Sequence of chain 1.A:
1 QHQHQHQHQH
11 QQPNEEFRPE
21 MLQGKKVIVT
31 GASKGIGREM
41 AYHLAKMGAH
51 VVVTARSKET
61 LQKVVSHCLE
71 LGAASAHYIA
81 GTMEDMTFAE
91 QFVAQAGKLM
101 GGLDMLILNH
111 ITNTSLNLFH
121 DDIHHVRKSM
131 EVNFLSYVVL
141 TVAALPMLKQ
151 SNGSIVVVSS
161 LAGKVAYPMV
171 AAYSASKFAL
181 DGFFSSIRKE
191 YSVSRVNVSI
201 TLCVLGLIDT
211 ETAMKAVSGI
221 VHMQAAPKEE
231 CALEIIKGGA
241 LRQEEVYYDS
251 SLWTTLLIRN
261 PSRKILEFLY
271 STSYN

Binding-site contacts:
Ligand atom O2 contacts residue THR114 of chain 1.A at 3.0 Å.
Ligand atom C8 contacts residue LEU116 of chain 1.A at 3.8 Å (hydrophobic).
Ligand atom CL1 contacts residue TYR167 of chain 1.A at 4.0 Å.
Ligand atom O1 contacts residue TYR173 of chain 1.A at 3.3 Å (h-bond).
Ligand atom O4 contacts residue THR212 of chain 1.A at 3.2 Å.
Ligand atom C3 contacts residue SER160 of chain 1.A at 3.8 Å.
Ligand atom O3 contacts residue LEU207 of chain 1.A at 3.9 Å.
Ligand atom C20 contacts residue LEU207 of chain 1.A at 4.0 Å (hydrophobic).
Ligand atom C9 contacts residue TYR167 of chain 1.A at 3.8 Å (hydrophobic).
Ligand atom C21 contacts residue ALA213 of chain 1.A at 3.6 Å (hydrophobic).
Ligand atom C23 contacts residue THR114 of chain 1.A at 3.8 Å.
Ligand atom C5 contacts residue ILE111 of chain 1.A at 3.4 Å (hydrophobic).
Ligand atom C1 contacts residue LEU205 of chain 1.A at 3.8 Å (hydrophobic).
Ligand atom C17 contacts residue VAL170 of chain 1.A at 3.7 Å (hydrophobic).
Ligand atom C1 contacts residue LEU207 of chain 1.A at 3.5 Å (hydrophobic).
Ligand atom C23 contacts residue ALA216 of chain 1.A at 3.5 Å (hydrophobic).
Ligand atom C20 contacts residue NAP1 of chain 1.D at 3.7 Å.
Ligand atom O1 contacts residue SER160 of chain 1.A at 2.7 Å (h-bond).
Ligand atom C18 contacts residue LEU116 of chain 1.A at 3.9 Å (hydrophobic).
Ligand atom C14 contacts residue NAP1 of chain 1.D at 3.8 Å.
Ligand atom C24 contacts residue TYR173 of chain 1.A at 3.7 Å (hydrophobic).
Ligand atom C14 contacts residue SER160 of chain 1.A at 3.7 Å.
Ligand atom O4 contacts residue ALA213 of chain 1.A at 3.8 Å.
Ligand atom O4 contacts residue NAP1 of chain 1.D at 3.9 Å.
Ligand atom C1 contacts residue GLY206 of chain 1.A at 3.5 Å.
Ligand atom O1 contacts residue NAP1 of chain 1.D at 3.2 Å.
Ligand atom F1 contacts residue PRO168 of chain 1.A at 3.7 Å.
Ligand atom C21 contacts residue NAP1 of chain 1.D at 3.9 Å.
Ligand atom O2 contacts residue ILE111 of chain 1.A at 3.9 Å.
Ligand atom C17 contacts residue LEU116 of chain 1.A at 3.8 Å (hydrophobic).
Ligand atom C19 contacts residue VAL217 of chain 1.A at 3.7 Å (hydrophobic).
Ligand atom C1 contacts residue SER160 of chain 1.A at 4.0 Å.
Ligand atom C3 contacts residue TYR167 of chain 1.A at 3.9 Å (hydrophobic).
Ligand atom C18 contacts residue ALA216 of chain 1.A at 3.7 Å (hydrophobic).
Ligand atom C16 contacts residue TYR173 of chain 1.A at 3.8 Å (hydrophobic).
Ligand atom F1 contacts residue VAL221 of chain 1.A at 4.0 Å.
Ligand atom C1 contacts residue NAP1 of chain 1.D at 4.0 Å.
Ligand atom C5 contacts residue NAP1 of chain 1.D at 3.7 Å.
Ligand atom C3 contacts residue ALA162 of chain 1.A at 3.8 Å (hydrophobic).
Ligand atom C20 contacts residue ALA213 of chain 1.A at 3.8 Å (hydrophobic).

The small molecule below binds the protein below.
Small molecule (SMILES): CC(C)(Oc1ccc(F)cc1Cl)C(=O)NC1[C@@H]2CC3C[C@H]1CC(S(C)(=O)=O)(C3)C2